The protein below binds the small molecule below.
Small molecule (SMILES): CC(=O)N[C@H]1[C@H](O[C@H]2[C@H](O)[C@@H](NC(C)=O)CO[C@@H]2CO)O[C@H](CO)[C@@H](O)[C@@H]1O

Sequence of chain 1.A:
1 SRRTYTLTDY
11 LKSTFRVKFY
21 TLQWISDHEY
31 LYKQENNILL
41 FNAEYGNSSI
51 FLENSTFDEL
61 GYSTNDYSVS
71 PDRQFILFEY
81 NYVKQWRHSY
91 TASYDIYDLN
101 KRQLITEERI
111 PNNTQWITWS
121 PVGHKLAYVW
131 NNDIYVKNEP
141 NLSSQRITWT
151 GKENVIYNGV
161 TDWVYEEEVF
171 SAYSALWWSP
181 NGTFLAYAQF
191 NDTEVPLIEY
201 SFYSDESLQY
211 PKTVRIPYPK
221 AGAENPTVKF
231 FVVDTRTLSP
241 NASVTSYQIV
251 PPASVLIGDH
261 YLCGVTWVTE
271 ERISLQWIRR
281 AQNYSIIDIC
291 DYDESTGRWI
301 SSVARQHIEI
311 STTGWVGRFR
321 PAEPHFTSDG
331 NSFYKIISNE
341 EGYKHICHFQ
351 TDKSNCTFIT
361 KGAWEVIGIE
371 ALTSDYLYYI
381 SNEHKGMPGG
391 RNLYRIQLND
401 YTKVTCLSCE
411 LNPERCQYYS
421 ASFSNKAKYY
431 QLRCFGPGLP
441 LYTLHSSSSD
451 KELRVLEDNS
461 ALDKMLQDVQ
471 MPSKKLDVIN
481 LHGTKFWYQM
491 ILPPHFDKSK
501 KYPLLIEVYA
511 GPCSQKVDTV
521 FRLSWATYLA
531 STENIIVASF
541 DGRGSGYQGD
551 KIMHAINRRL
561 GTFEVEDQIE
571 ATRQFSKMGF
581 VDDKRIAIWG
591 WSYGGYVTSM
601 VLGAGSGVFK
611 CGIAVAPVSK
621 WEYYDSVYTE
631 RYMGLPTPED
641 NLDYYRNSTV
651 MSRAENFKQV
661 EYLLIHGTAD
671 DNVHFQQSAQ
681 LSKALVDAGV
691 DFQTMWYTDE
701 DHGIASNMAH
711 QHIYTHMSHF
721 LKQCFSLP

Binding-site contacts:
Ligand atom C1 contacts residue ILE156 of chain 1.A at 4.2 Å (hydrophobic).
Ligand atom O5 contacts residue THR193 of chain 1.A at 3.7 Å.
Ligand atom C8 contacts residue ILE156 of chain 1.A at 4.0 Å (hydrophobic).
Ligand atom C7 contacts residue GLN189 of chain 1.A at 4.5 Å.
Ligand atom O6 contacts residue GLU194 of chain 1.A at 3.4 Å.
Ligand atom C1 contacts residue THR193 of chain 1.A at 3.4 Å.
Ligand atom O7 contacts residue LYS229 of chain 1.A at 3.7 Å.
Ligand atom C5 contacts residue ASN191 of chain 1.A at 3.6 Å.
Ligand atom C4 contacts residue ASN191 of chain 1.A at 4.2 Å.
Ligand atom O6 contacts residue THR193 of chain 1.A at 3.8 Å.
Ligand atom C7 contacts residue ASN191 of chain 1.A at 3.4 Å.
Ligand atom C3 contacts residue ASN191 of chain 1.A at 3.8 Å.
Ligand atom C5 contacts residue THR193 of chain 1.A at 3.8 Å.
Ligand atom C1 contacts residue ASN191 of chain 1.A at 1.4 Å.
Ligand atom C8 contacts residue THR150 of chain 1.A at 4.0 Å.
Ligand atom C2 contacts residue ASN191 of chain 1.A at 2.5 Å.
Ligand atom N2 contacts residue ASN191 of chain 1.A at 2.9 Å (h-bond).
Ligand atom O5 contacts residue ASN191 of chain 1.A at 2.3 Å (h-bond).
Ligand atom C7 contacts residue ILE156 of chain 1.A at 4.0 Å (hydrophobic).
Ligand atom O7 contacts residue THR193 of chain 1.A at 4.2 Å.
Ligand atom C8 contacts residue GLN189 of chain 1.A at 4.2 Å.
Ligand atom N2 contacts residue ILE156 of chain 1.A at 3.7 Å.
Ligand atom O7 contacts residue GLN189 of chain 1.A at 3.9 Å.
Ligand atom O7 contacts residue ASN191 of chain 1.A at 3.4 Å (h-bond).
Ligand atom C6 contacts residue THR193 of chain 1.A at 4.5 Å.